Sequence of chain 1.D:
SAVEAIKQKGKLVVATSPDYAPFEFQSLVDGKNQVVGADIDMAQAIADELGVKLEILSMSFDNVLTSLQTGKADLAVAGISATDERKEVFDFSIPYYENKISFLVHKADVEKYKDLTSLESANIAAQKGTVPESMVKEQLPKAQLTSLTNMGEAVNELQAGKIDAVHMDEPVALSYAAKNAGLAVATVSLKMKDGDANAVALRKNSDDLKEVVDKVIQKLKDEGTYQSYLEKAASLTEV

The small molecule below binds the protein below.
Small molecule (SMILES): NC(=[NH2+])NCCC[C@H](N)C(=O)O

Binding-site contacts:
Ligand atom NE contacts residue ALA80 of chain 1.D at 3.0 Å (h-bond).
Ligand atom O contacts residue ARG88 of chain 1.D at 2.8 Å (salt-bridge).
Ligand atom N contacts residue GLY81 of chain 1.D at 2.8 Å (h-bond).
Ligand atom C contacts residue ARG88 of chain 1.D at 3.5 Å.
Ligand atom O contacts residue VAL133 of chain 1.D at 3.0 Å (h-bond).
Ligand atom O contacts residue THR132 of chain 1.D at 3.1 Å.
Ligand atom CG contacts residue PHE63 of chain 1.D at 3.5 Å (hydrophobic).
Ligand atom CA contacts residue PRO134 of chain 1.D at 3.8 Å (hydrophobic).
Ligand atom NH2 contacts residue ASP21 of chain 1.D at 3.4 Å (salt-bridge).
Ligand atom CZ contacts residue PHE63 of chain 1.D at 3.5 Å (hydrophobic).
Ligand atom CD contacts residue GLN129 of chain 1.D at 3.4 Å.
Ligand atom CA contacts residue GLY81 of chain 1.D at 3.7 Å.
Ligand atom CB contacts residue ASP171 of chain 1.D at 3.4 Å.
Ligand atom CG contacts residue ALA80 of chain 1.D at 3.6 Å (hydrophobic).
Ligand atom OXT contacts residue GLY81 of chain 1.D at 3.5 Å (h-bond).
Ligand atom CG contacts residue TYR22 of chain 1.D at 3.8 Å (hydrophobic).
Ligand atom NH2 contacts residue GLU26 of chain 1.D at 3.0 Å (salt-bridge).
Ligand atom N contacts residue SER83 of chain 1.D at 3.2 Å (h-bond).
Ligand atom NH2 contacts residue ALA80 of chain 1.D at 3.7 Å.
Ligand atom CA contacts residue SER83 of chain 1.D at 3.7 Å.
Ligand atom CD contacts residue PHE63 of chain 1.D at 3.4 Å (hydrophobic).
Ligand atom CZ contacts residue TYR22 of chain 1.D at 3.4 Å (hydrophobic).
Ligand atom NH2 contacts residue SER19 of chain 1.D at 2.9 Å (h-bond).
Ligand atom NH1 contacts residue TYR22 of chain 1.D at 3.6 Å.
Ligand atom N contacts residue ASP171 of chain 1.D at 2.8 Å (salt-bridge).
Ligand atom OXT contacts residue SER83 of chain 1.D at 2.8 Å (h-bond).
Ligand atom CG contacts residue GLY81 of chain 1.D at 3.2 Å.
Ligand atom CD contacts residue TYR22 of chain 1.D at 3.5 Å (hydrophobic).
Ligand atom NE contacts residue PHE63 of chain 1.D at 3.2 Å.
Ligand atom C contacts residue SER83 of chain 1.D at 3.6 Å.
Ligand atom CA contacts residue ASP171 of chain 1.D at 3.4 Å.
Ligand atom CZ contacts residue ALA80 of chain 1.D at 3.8 Å (hydrophobic).
Ligand atom OXT contacts residue ARG88 of chain 1.D at 2.8 Å (salt-bridge).
Ligand atom CZ contacts residue ASP21 of chain 1.D at 3.6 Å.
Ligand atom NH2 contacts residue TYR22 of chain 1.D at 3.2 Å.
Ligand atom NH1 contacts residue GLN129 of chain 1.D at 2.9 Å (h-bond).
Ligand atom CB contacts residue TYR22 of chain 1.D at 3.8 Å (hydrophobic).
Ligand atom NH1 contacts residue ASP21 of chain 1.D at 2.9 Å (salt-bridge).
Ligand atom NE contacts residue TYR22 of chain 1.D at 3.3 Å.
Ligand atom OXT contacts residue ILE82 of chain 1.D at 3.4 Å.